This small molecule binds to this protein.
Small molecule (SMILES): [H]/N=C(\N)c1ccc(CNC(=O)[C@@H]2CCCN2C(=O)[C@@H](C)NS(=O)(=O)Cc2ccccc2)cc1

Sequence of chain 1.B:
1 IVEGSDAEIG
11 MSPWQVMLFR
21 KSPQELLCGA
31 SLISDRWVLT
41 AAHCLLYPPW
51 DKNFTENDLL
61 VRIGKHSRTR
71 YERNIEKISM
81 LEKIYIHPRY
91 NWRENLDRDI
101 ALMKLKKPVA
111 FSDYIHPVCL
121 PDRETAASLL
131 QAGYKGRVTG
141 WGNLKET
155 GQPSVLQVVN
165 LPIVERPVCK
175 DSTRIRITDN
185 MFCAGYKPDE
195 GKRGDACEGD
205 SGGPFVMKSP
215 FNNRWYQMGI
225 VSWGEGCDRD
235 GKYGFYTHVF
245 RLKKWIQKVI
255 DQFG

Binding-site contacts:
Ligand atom C25 contacts residue TRP227 of chain 1.B at 3.6 Å (hydrophobic).
Ligand atom N30 contacts residue ALA200 of chain 1.B at 3.2 Å (h-bond).
Ligand atom N19 contacts residue HIS43 of chain 1.B at 3.5 Å (h-bond).
Ligand atom C29 contacts residue GLY230 of chain 1.B at 3.8 Å.
Ligand atom C7 contacts residue GLY228 of chain 1.B at 3.3 Å.
Ligand atom C26 contacts residue ASP199 of chain 1.B at 3.6 Å.
Ligand atom O18 contacts residue TRP50 of chain 1.B at 3.7 Å.
Ligand atom N30 contacts residue GLY230 of chain 1.B at 2.9 Å (h-bond).
Ligand atom N19 contacts residue SER205 of chain 1.B at 3.8 Å.
Ligand atom C23 contacts residue S291 of chain 1.F at 3.6 Å.
Ligand atom C28 contacts residue TRP227 of chain 1.B at 3.8 Å (hydrophobic).
Ligand atom N9 contacts residue GLY228 of chain 1.B at 2.9 Å (h-bond).
Ligand atom O14 contacts residue GLY228 of chain 1.B at 3.3 Å (h-bond).
Ligand atom C25 contacts residue SER226 of chain 1.B at 3.6 Å.
Ligand atom O14 contacts residue GLY230 of chain 1.B at 3.0 Å (h-bond).
Ligand atom N32 contacts residue ALA200 of chain 1.B at 3.4 Å (h-bond).
Ligand atom C20 contacts residue SER226 of chain 1.B at 3.8 Å.
Ligand atom O13 contacts residue S291 of chain 1.F at 3.2 Å (h-bond).
Ligand atom C27 contacts residue VAL225 of chain 1.B at 3.7 Å (hydrophobic).
Ligand atom C26 contacts residue ALA200 of chain 1.B at 3.2 Å (hydrophobic).
Ligand atom C22 contacts residue TYR47 of chain 1.B at 3.5 Å (hydrophobic).
Ligand atom C22 contacts residue S291 of chain 1.F at 3.7 Å.
Ligand atom N30 contacts residue ASP199 of chain 1.B at 2.8 Å (salt-bridge).
Ligand atom N32 contacts residue ASP199 of chain 1.B at 2.9 Å (salt-bridge).
Ligand atom C2 contacts residue GLU202 of chain 1.B at 3.7 Å.
Ligand atom C3 contacts residue GLU202 of chain 1.B at 3.6 Å.
Ligand atom O15 contacts residue TRP227 of chain 1.B at 3.2 Å.
Ligand atom C33 contacts residue S291 of chain 1.F at 3.5 Å.
Ligand atom N32 contacts residue GLY238 of chain 1.B at 3.5 Å.
Ligand atom C20 contacts residue SER205 of chain 1.B at 2.9 Å.
Ligand atom O15 contacts residue GLY228 of chain 1.B at 3.1 Å (h-bond).
Ligand atom C4 contacts residue CYS231 of chain 1.B at 3.7 Å (hydrophobic).
Ligand atom C26 contacts residue GLY228 of chain 1.B at 3.8 Å.
Ligand atom N19 contacts residue SER226 of chain 1.B at 3.0 Å (h-bond).
Ligand atom O14 contacts residue S291 of chain 1.F at 3.7 Å.
Ligand atom C28 contacts residue GLY228 of chain 1.B at 3.6 Å.
Ligand atom C23 contacts residue TRP50 of chain 1.B at 3.7 Å (hydrophobic).
Ligand atom C27 contacts residue TRP227 of chain 1.B at 3.5 Å (hydrophobic).
Ligand atom S8 contacts residue GLY228 of chain 1.B at 3.3 Å (h-bond).
Ligand atom C25 contacts residue VAL225 of chain 1.B at 3.7 Å (hydrophobic).